Binding-site contacts:
Ligand atom C8 contacts residue THR190 of chain 2.A at 3.4 Å.
Ligand atom C2 contacts residue ASN230 of chain 2.A at 2.5 Å.
Ligand atom C6 contacts residue TYR234 of chain 2.A at 3.7 Å (hydrophobic).
Ligand atom C8 contacts residue LEU227 of chain 2.A at 4.0 Å (hydrophobic).
Ligand atom C4 contacts residue ASN230 of chain 2.A at 4.2 Å.
Ligand atom O5 contacts residue ASN230 of chain 2.A at 2.4 Å (h-bond).
Ligand atom N2 contacts residue ASN230 of chain 2.A at 2.9 Å (h-bond).
Ligand atom O7 contacts residue LEU227 of chain 2.A at 3.6 Å.
Ligand atom O7 contacts residue THR189 of chain 2.A at 4.3 Å.
Ligand atom C7 contacts residue LEU227 of chain 2.A at 4.1 Å (hydrophobic).
Ligand atom C1 contacts residue ASN230 of chain 2.A at 1.4 Å.
Ligand atom O5 contacts residue TYR234 of chain 2.A at 3.4 Å.
Ligand atom C3 contacts residue ASN230 of chain 2.A at 3.8 Å.
Ligand atom O7 contacts residue ASN230 of chain 2.A at 4.0 Å.
Ligand atom C5 contacts residue ASN230 of chain 2.A at 3.7 Å.
Ligand atom C1 contacts residue TYR234 of chain 2.A at 3.7 Å (hydrophobic).
Ligand atom C5 contacts residue TYR234 of chain 2.A at 3.6 Å (hydrophobic).
Ligand atom C7 contacts residue ASN230 of chain 2.A at 3.7 Å.

The protein below binds the small molecule below.
Small molecule (SMILES): CC(=O)N[C@@H]1[C@@H](O)[C@H](O)[C@@H](CO)O[C@H]1O

Sequence of chain 2.A:
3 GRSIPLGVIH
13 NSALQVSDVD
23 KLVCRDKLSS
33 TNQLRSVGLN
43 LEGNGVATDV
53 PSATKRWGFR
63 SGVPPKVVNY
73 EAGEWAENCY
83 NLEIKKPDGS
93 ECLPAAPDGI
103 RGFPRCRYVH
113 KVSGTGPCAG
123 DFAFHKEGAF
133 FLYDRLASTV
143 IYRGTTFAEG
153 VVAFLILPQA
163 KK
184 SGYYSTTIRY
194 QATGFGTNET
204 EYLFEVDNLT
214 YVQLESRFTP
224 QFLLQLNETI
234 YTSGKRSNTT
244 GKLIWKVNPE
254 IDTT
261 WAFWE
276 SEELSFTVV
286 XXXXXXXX